Binding-site contacts:
Ligand atom CG2 contacts residue VAL183 of chain 1.A at 3.6 Å (hydrophobic).
Ligand atom O3P contacts residue ARG61 of chain 1.A at 4.2 Å.
Ligand atom O2P contacts residue ARG61 of chain 1.A at 2.9 Å (salt-bridge).
Ligand atom OXT contacts residue LEU179 of chain 1.A at 4.5 Å.
Ligand atom CG2 contacts residue ASN180 of chain 1.A at 3.8 Å.
Ligand atom P contacts residue ARG134 of chain 1.A at 3.8 Å.
Ligand atom O contacts residue LYS54 of chain 1.A at 4.1 Å.
Ligand atom O contacts residue LEU179 of chain 1.A at 3.9 Å.
Ligand atom N contacts residue LEU179 of chain 1.A at 4.4 Å.
Ligand atom O1P contacts residue TYR135 of chain 1.A at 3.9 Å.
Ligand atom O3P contacts residue ASN180 of chain 1.A at 3.8 Å.
Ligand atom CG2 contacts residue ARG134 of chain 1.A at 3.8 Å.
Ligand atom N contacts residue VAL183 of chain 1.A at 4.5 Å.
Ligand atom CA contacts residue LEU179 of chain 1.A at 3.9 Å (hydrophobic).
Ligand atom CB contacts residue ASN180 of chain 1.A at 3.3 Å.
Ligand atom OXT contacts residue LEU227 of chain 1.A at 4.2 Å.
Ligand atom O2P contacts residue TYR135 of chain 1.A at 4.1 Å.
Ligand atom O3P contacts residue ARG134 of chain 1.A at 2.8 Å (salt-bridge).
Ligand atom CB contacts residue ARG134 of chain 1.A at 4.1 Å.
Ligand atom O3P contacts residue TYR135 of chain 1.A at 2.8 Å (h-bond).
Ligand atom O2P contacts residue ARG134 of chain 1.A at 2.9 Å (salt-bridge).
Ligand atom P contacts residue ARG61 of chain 1.A at 3.7 Å.
Ligand atom O contacts residue ASN180 of chain 1.A at 3.5 Å (h-bond).
Ligand atom P contacts residue TYR135 of chain 1.A at 3.9 Å.
Ligand atom CA contacts residue ASN180 of chain 1.A at 3.4 Å.
Ligand atom O1P contacts residue ARG61 of chain 1.A at 2.8 Å (salt-bridge).
Ligand atom C contacts residue LEU179 of chain 1.A at 3.9 Å (hydrophobic).
Ligand atom O1P contacts residue LYS54 of chain 1.A at 4.5 Å.
Ligand atom C contacts residue ASN180 of chain 1.A at 3.9 Å.

This protein binds this small molecule.
Small molecule (SMILES): C[C@@H](OP(=O)(O)O)[C@H](N)C(=O)O

Sequence of chain 1.A:
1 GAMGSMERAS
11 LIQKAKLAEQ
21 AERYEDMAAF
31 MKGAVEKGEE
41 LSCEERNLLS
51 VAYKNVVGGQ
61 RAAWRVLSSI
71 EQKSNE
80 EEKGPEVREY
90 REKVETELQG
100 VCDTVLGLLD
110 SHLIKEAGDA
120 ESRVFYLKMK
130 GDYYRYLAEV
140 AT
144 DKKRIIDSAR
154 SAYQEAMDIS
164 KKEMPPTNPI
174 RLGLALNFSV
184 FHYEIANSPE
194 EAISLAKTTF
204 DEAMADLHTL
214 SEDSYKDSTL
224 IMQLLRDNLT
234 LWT